Binding-site contacts:
Ligand atom C33 contacts residue VAL202 of chain 1.B at 3.8 Å (hydrophobic).
Ligand atom C34 contacts residue VAL202 of chain 1.B at 3.6 Å (hydrophobic).
Ligand atom C18 contacts residue ANP1 of chain 1.E at 3.1 Å.
Ligand atom I28 contacts residue VAL118 of chain 1.B at 3.5 Å.
Ligand atom O35 contacts residue SER203 of chain 1.B at 3.0 Å (h-bond).
Ligand atom C25 contacts residue PHE200 of chain 1.B at 3.6 Å (hydrophobic).
Ligand atom C34 contacts residue PHE200 of chain 1.B at 3.3 Å (hydrophobic).
Ligand atom O14 contacts residue ASP181 of chain 1.B at 3.4 Å (salt-bridge).
Ligand atom O35 contacts residue PHE200 of chain 1.B at 3.7 Å.
Ligand atom O05 contacts residue ALA260 of chain 1.A at 3.1 Å.
Ligand atom C37 contacts residue ILE207 of chain 1.B at 3.5 Å (hydrophobic).
Ligand atom C09 contacts residue ARG180 of chain 1.B at 3.7 Å.
Ligand atom F31 contacts residue ASP199 of chain 1.B at 2.5 Å.
Ligand atom C10 contacts residue ASP181 of chain 1.B at 3.6 Å.
Ligand atom O35 contacts residue GLY201 of chain 1.B at 3.2 Å.
Ligand atom N02 contacts residue ALA260 of chain 1.A at 3.3 Å.
Ligand atom I28 contacts residue PHE200 of chain 1.B at 3.6 Å.
Ligand atom O05 contacts residue GLN259 of chain 1.A at 3.7 Å.
Ligand atom C16 contacts residue ASP199 of chain 1.B at 3.7 Å.
Ligand atom O35 contacts residue VAL202 of chain 1.B at 2.9 Å (h-bond).
Ligand atom C33 contacts residue PHE200 of chain 1.B at 3.7 Å (hydrophobic).
Ligand atom O04 contacts residue ARG225 of chain 1.B at 2.8 Å (salt-bridge).
Ligand atom C21 contacts residue PHE200 of chain 1.B at 3.9 Å (hydrophobic).
Ligand atom C27 contacts residue ASP199 of chain 1.B at 3.7 Å.
Ligand atom C16 contacts residue ANP1 of chain 1.E at 3.6 Å.
Ligand atom C30 contacts residue ASP199 of chain 1.B at 3.2 Å.
Ligand atom C08 contacts residue ARG225 of chain 1.B at 3.9 Å.
Ligand atom C01 contacts residue SER213 of chain 1.B at 3.3 Å.
Ligand atom O04 contacts residue ALA260 of chain 1.A at 3.8 Å.
Ligand atom C26 contacts residue LEU109 of chain 1.B at 3.4 Å (hydrophobic).
Ligand atom C34 contacts residue GLY201 of chain 1.B at 3.5 Å.
Ligand atom N32 contacts residue PHE200 of chain 1.B at 3.2 Å (h-bond).
Ligand atom C36 contacts residue PHE200 of chain 1.B at 3.7 Å (hydrophobic).
Ligand atom C29 contacts residue ASP199 of chain 1.B at 3.3 Å.
Ligand atom C36 contacts residue GLY201 of chain 1.B at 3.6 Å.
Ligand atom S03 contacts residue ALA260 of chain 1.A at 3.7 Å.
Ligand atom C37 contacts residue GLY201 of chain 1.B at 3.3 Å.
Ligand atom O20 contacts residue ASP199 of chain 1.B at 3.7 Å.
Ligand atom C09 contacts residue ASP181 of chain 1.B at 3.6 Å.
Ligand atom C22 contacts residue PHE200 of chain 1.B at 3.5 Å (hydrophobic).

Sequence of chain 1.B:
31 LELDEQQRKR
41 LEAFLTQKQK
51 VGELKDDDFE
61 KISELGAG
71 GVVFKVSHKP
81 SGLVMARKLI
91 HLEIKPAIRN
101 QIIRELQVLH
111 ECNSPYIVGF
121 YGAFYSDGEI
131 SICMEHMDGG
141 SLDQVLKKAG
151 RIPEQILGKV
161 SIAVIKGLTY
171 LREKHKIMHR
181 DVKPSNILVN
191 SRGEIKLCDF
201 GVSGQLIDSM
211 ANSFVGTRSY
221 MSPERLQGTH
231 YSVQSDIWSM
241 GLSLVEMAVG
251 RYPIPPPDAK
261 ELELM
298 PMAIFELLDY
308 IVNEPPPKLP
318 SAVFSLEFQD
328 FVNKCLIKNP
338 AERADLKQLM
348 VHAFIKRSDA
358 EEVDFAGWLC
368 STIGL

A small-molecule ligand and the protein it binds are described below.
Small molecule (SMILES): CNS(=O)(=O)Nc1cccc(-n2c(=O)n(C3CC3)c(=O)c3c(Nc4ccc(I)cc4F)n(C)c(=O)c(C)c32)c1

Sequence of chain 1.A:
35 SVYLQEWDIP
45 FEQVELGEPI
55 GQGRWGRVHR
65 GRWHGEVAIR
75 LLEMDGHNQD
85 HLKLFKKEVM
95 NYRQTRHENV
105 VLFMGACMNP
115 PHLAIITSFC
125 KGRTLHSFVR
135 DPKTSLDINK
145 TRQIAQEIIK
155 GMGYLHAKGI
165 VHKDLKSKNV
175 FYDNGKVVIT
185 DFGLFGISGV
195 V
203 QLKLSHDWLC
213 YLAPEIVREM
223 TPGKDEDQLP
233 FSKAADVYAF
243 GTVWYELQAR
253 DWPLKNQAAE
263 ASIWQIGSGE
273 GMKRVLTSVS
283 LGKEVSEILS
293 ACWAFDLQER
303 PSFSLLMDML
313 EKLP